The small molecule below binds the protein below.
Small molecule (SMILES): CC[C@H](C)[C@H](NC(=O)[C@H](COP(=O)(O)O)NC(=O)CNC(=O)[C@H](C)N)C(=O)N1C=CC[C@H]1C(=O)NCC(=O)N[C@@H](CCCN=C(N)N)C(=O)N[C@@H](C)C(=O)N[C@H](C=O)CO

Binding-site contacts:
Ligand atom CB contacts residue LEU234 of chain 2.A at 3.4 Å (hydrophobic).
Ligand atom O contacts residue LYS54 of chain 2.A at 3.6 Å.
Ligand atom CB contacts residue VAL51 of chain 2.A at 3.5 Å (hydrophobic).
Ligand atom O1P contacts residue ARG61 of chain 2.A at 2.9 Å (salt-bridge).
Ligand atom O3P contacts residue TYR135 of chain 2.A at 2.6 Å (h-bond).
Ligand atom CA contacts residue ASN180 of chain 2.A at 3.4 Å.
Ligand atom O contacts residue VAL51 of chain 2.A at 3.6 Å.
Ligand atom CG2 contacts residue V1K1 of chain 2.H at 3.3 Å.
Ligand atom C contacts residue ASN180 of chain 2.A at 3.6 Å.
Ligand atom O2P contacts residue ARG134 of chain 2.A at 2.8 Å (salt-bridge).
Ligand atom O contacts residue VAL51 of chain 2.A at 3.5 Å.
Ligand atom CG2 contacts residue ASN180 of chain 2.A at 3.6 Å.
Ligand atom CA contacts residue GLU187 of chain 2.A at 3.4 Å.
Ligand atom CA contacts residue ASN55 of chain 2.A at 3.4 Å.
Ligand atom N contacts residue GLU187 of chain 2.A at 2.5 Å (salt-bridge).
Ligand atom NH2 contacts residue ASN55 of chain 2.A at 3.3 Å (h-bond).
Ligand atom O contacts residue ASN55 of chain 2.A at 2.9 Å (h-bond).
Ligand atom C contacts residue ASN55 of chain 2.A at 3.5 Å.
Ligand atom NH2 contacts residue GLY59 of chain 2.A at 3.6 Å.
Ligand atom N contacts residue ASN180 of chain 2.A at 2.9 Å (h-bond).
Ligand atom O2P contacts residue ARG61 of chain 2.A at 2.9 Å (salt-bridge).
Ligand atom CD1 contacts residue V1K1 of chain 2.H at 3.6 Å.
Ligand atom C contacts residue GLU19 of chain 2.A at 3.6 Å.
Ligand atom O contacts residue GLU19 of chain 2.A at 2.6 Å (salt-bridge).
Ligand atom N contacts residue GLU19 of chain 2.A at 2.6 Å (salt-bridge).
Ligand atom O contacts residue ASN231 of chain 2.A at 2.9 Å (h-bond).
Ligand atom N contacts residue LEU179 of chain 2.A at 3.5 Å.
Ligand atom O contacts residue LYS54 of chain 2.A at 3.6 Å.
Ligand atom CB contacts residue ASN231 of chain 2.A at 2.9 Å.
Ligand atom C contacts residue GLU187 of chain 2.A at 3.6 Å.
Ligand atom C contacts residue GLU19 of chain 2.A at 2.9 Å.
Ligand atom NE contacts residue ASN55 of chain 2.A at 3.1 Å (h-bond).
Ligand atom CB contacts residue ASN180 of chain 2.A at 3.2 Å.
Ligand atom O contacts residue VAL183 of chain 2.A at 3.6 Å.
Ligand atom CA contacts residue GLU19 of chain 2.A at 3.4 Å.
Ligand atom O3P contacts residue ARG134 of chain 2.A at 2.9 Å (salt-bridge).
Ligand atom CB contacts residue TRP235 of chain 2.A at 3.5 Å (hydrophobic).
Ligand atom O contacts residue GLU187 of chain 2.A at 3.1 Å (salt-bridge).
Ligand atom N contacts residue ASN231 of chain 2.A at 3.0 Å (h-bond).
Ligand atom CB contacts residue ASN55 of chain 2.A at 3.4 Å.

Sequence of chain 2.A:
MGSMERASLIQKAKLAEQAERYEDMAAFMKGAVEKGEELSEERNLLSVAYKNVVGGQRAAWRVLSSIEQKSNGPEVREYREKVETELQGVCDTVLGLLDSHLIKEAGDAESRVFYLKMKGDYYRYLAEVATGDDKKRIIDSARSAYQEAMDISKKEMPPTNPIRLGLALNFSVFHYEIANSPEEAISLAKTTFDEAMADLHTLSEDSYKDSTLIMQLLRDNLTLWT